Binding-site contacts:
Ligand atom C4 contacts residue ASN54 of chain 1.C at 4.3 Å.
Ligand atom C7 contacts residue GLU194 of chain 1.C at 4.0 Å.
Ligand atom C8 contacts residue LEU215 of chain 1.C at 3.3 Å (hydrophobic).
Ligand atom C1 contacts residue THR56 of chain 1.C at 4.3 Å.
Ligand atom C3 contacts residue GLU194 of chain 1.C at 3.5 Å.
Ligand atom O5 contacts residue THR57 of chain 1.C at 4.1 Å.
Ligand atom C8 contacts residue HIS52 of chain 1.C at 3.9 Å.
Ligand atom C2 contacts residue GLU194 of chain 1.C at 3.9 Å.
Ligand atom O6 contacts residue GLY214 of chain 1.C at 4.3 Å.
Ligand atom O7 contacts residue ASN54 of chain 1.C at 2.9 Å (h-bond).
Ligand atom C6 contacts residue GLU213 of chain 1.C at 4.5 Å.
Ligand atom C1 contacts residue GLU194 of chain 1.C at 4.3 Å.
Ligand atom C5 contacts residue THR56 of chain 1.C at 4.1 Å.
Ligand atom C8 contacts residue ARG193 of chain 1.C at 4.2 Å.
Ligand atom C3 contacts residue ASN54 of chain 1.C at 3.8 Å.
Ligand atom N2 contacts residue GLU194 of chain 1.C at 3.3 Å (salt-bridge).
Ligand atom O5 contacts residue ASN54 of chain 1.C at 2.5 Å (h-bond).
Ligand atom O7 contacts residue ALA53 of chain 1.C at 3.8 Å.
Ligand atom O3 contacts residue GLU194 of chain 1.C at 3.8 Å.
Ligand atom O6 contacts residue THR57 of chain 1.C at 4.4 Å.
Ligand atom C7 contacts residue LEU215 of chain 1.C at 4.2 Å (hydrophobic).
Ligand atom C2 contacts residue ASN54 of chain 1.C at 2.5 Å.
Ligand atom C7 contacts residue HIS52 of chain 1.C at 3.4 Å.
Ligand atom O5 contacts residue THR56 of chain 1.C at 4.2 Å.
Ligand atom C5 contacts residue ASN54 of chain 1.C at 3.7 Å.
Ligand atom C8 contacts residue GLU194 of chain 1.C at 3.7 Å.
Ligand atom C7 contacts residue ASN54 of chain 1.C at 3.2 Å.
Ligand atom N2 contacts residue ASN54 of chain 1.C at 2.8 Å (h-bond).
Ligand atom O7 contacts residue HIS52 of chain 1.C at 2.4 Å (h-bond).
Ligand atom C1 contacts residue ASN54 of chain 1.C at 1.4 Å.
Ligand atom C6 contacts residue THR57 of chain 1.C at 4.4 Å.

This protein binds this small molecule.
Small molecule (SMILES): CC(=O)N[C@H]1[C@H](O[C@H]2[C@H](O)[C@@H](NC(C)=O)CO[C@@H]2CO)O[C@H](CO)[C@@H](O[C@@H]2O[C@H](CO)[C@@H](O)[C@H](O)[C@@H]2O)[C@@H]1O

Sequence of chain 1.C:
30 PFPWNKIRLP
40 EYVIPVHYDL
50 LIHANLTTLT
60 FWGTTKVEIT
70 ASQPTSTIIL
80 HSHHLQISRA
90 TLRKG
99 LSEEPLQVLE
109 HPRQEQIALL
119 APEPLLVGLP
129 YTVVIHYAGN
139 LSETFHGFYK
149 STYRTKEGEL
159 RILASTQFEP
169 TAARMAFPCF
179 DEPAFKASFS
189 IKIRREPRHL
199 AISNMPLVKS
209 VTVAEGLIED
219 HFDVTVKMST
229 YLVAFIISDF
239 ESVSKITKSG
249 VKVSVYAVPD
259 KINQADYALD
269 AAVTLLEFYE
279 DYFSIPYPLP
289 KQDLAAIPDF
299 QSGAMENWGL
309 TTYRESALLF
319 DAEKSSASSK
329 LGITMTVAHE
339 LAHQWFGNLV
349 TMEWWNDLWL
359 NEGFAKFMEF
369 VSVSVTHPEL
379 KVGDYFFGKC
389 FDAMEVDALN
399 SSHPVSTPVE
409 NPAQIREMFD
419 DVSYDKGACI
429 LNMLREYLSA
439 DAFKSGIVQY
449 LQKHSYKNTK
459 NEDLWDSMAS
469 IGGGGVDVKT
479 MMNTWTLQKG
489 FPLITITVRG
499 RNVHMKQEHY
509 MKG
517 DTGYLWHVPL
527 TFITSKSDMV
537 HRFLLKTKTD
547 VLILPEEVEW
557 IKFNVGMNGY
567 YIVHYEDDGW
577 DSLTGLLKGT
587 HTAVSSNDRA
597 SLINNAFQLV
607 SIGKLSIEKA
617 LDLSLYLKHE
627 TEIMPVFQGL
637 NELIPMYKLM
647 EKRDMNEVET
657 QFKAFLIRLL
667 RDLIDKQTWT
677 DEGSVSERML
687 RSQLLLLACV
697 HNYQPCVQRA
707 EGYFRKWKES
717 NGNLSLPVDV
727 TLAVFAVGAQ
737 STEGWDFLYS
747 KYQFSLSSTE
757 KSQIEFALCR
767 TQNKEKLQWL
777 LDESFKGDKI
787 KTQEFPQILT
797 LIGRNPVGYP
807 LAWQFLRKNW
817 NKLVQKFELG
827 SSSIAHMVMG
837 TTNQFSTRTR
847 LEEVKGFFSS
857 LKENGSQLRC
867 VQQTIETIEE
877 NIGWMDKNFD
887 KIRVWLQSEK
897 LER